Sequence of chain 1.D:
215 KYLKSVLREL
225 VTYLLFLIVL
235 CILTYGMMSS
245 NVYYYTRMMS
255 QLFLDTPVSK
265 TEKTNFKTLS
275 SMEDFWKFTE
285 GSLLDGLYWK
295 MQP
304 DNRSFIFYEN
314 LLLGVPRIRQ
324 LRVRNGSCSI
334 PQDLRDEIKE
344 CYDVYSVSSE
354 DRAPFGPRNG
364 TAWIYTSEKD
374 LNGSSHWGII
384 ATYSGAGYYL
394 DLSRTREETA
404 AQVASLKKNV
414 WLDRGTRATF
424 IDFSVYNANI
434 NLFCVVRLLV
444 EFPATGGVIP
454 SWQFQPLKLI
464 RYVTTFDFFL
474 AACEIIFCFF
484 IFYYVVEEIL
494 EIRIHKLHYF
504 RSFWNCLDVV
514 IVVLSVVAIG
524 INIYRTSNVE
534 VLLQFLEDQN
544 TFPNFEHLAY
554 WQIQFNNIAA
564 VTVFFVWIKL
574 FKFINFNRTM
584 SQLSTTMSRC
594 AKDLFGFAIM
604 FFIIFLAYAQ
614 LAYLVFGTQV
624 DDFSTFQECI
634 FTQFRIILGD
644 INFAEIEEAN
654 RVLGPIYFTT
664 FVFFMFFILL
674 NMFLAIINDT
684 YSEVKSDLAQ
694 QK

This protein binds this small molecule.
Small molecule (SMILES): CC(=O)N[C@@H]1[C@@H](O)[C@H](O)[C@@H](CO)O[C@H]1O

Binding-site contacts:
Ligand atom O5 contacts residue ASN305 of chain 1.D at 2.2 Å (h-bond).
Ligand atom C5 contacts residue ASN305 of chain 1.D at 3.6 Å.
Ligand atom O6 contacts residue THR398 of chain 1.D at 2.5 Å.
Ligand atom C2 contacts residue ASN305 of chain 1.D at 2.6 Å.
Ligand atom O6 contacts residue ASN305 of chain 1.D at 4.2 Å.
Ligand atom N2 contacts residue ASN305 of chain 1.D at 3.2 Å (h-bond).
Ligand atom C7 contacts residue ASN305 of chain 1.D at 4.1 Å.
Ligand atom O6 contacts residue ARG397 of chain 1.D at 3.6 Å.
Ligand atom C4 contacts residue ASN305 of chain 1.D at 4.2 Å.
Ligand atom O6 contacts residue GLU400 of chain 1.D at 4.1 Å.
Ligand atom C7 contacts residue ARG397 of chain 1.D at 3.9 Å.
Ligand atom N2 contacts residue ARG397 of chain 1.D at 4.2 Å.
Ligand atom C1 contacts residue ASN305 of chain 1.D at 1.5 Å.
Ligand atom O6 contacts residue ARG399 of chain 1.D at 4.4 Å.
Ligand atom C6 contacts residue THR398 of chain 1.D at 2.9 Å.
Ligand atom O3 contacts residue ASN543 of chain 1.D at 3.8 Å.
Ligand atom C5 contacts residue THR398 of chain 1.D at 4.3 Å.
Ligand atom C3 contacts residue ASN305 of chain 1.D at 3.9 Å.
Ligand atom C4 contacts residue ASN543 of chain 1.D at 4.0 Å.
Ligand atom O4 contacts residue ASN543 of chain 1.D at 3.6 Å (h-bond).
Ligand atom O7 contacts residue ARG397 of chain 1.D at 3.0 Å (salt-bridge).
Ligand atom O3 contacts residue ARG397 of chain 1.D at 4.3 Å.
Ligand atom C2 contacts residue ARG397 of chain 1.D at 3.7 Å.
Ligand atom C8 contacts residue ASN305 of chain 1.D at 4.3 Å.